Sequence of chain 2.B:
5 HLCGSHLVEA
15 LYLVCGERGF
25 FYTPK

Binding-site contacts:
Ligand atom NH1 contacts residue ALA14 of chain 2.B at 4.0 Å.
Ligand atom NH2 contacts residue LEU17 of chain 3.D at 3.6 Å.
Ligand atom NH1 contacts residue HIS10 of chain 2.B at 2.6 Å (h-bond).
Ligand atom NE contacts residue SER9 of chain 3.B at 3.1 Å (h-bond).
Ligand atom CZ contacts residue HIS10 of chain 2.B at 3.8 Å.
Ligand atom NH1 contacts residue GLU13 of chain 2.B at 3.2 Å (salt-bridge).
Ligand atom CA contacts residue HIS10 of chain 2.B at 3.4 Å.
Ligand atom OXT contacts residue CYS7 of chain 2.B at 4.0 Å.
Ligand atom OXT contacts residue HIS10 of chain 2.B at 3.5 Å.
Ligand atom NE contacts residue GLU13 of chain 2.B at 3.6 Å.
Ligand atom CZ contacts residue GLU13 of chain 2.B at 2.8 Å.
Ligand atom CG contacts residue HIS10 of chain 2.B at 3.6 Å.
Ligand atom NH2 contacts residue SER9 of chain 3.B at 4.0 Å.
Ligand atom NE contacts residue TYR16 of chain 3.D at 3.8 Å.
Ligand atom O contacts residue HIS10 of chain 2.B at 3.3 Å.
Ligand atom CZ contacts residue LEU17 of chain 3.D at 3.7 Å (hydrophobic).
Ligand atom NH1 contacts residue LEU6 of chain 2.B at 3.7 Å.
Ligand atom CA contacts residue HIS5 of chain 2.B at 3.8 Å.
Ligand atom NH1 contacts residue LEU17 of chain 3.D at 3.5 Å.
Ligand atom CD contacts residue SER9 of chain 3.B at 3.8 Å.
Ligand atom O contacts residue HIS5 of chain 2.B at 2.7 Å (h-bond).
Ligand atom NE contacts residue LEU17 of chain 3.D at 3.8 Å.
Ligand atom CD contacts residue LEU17 of chain 3.D at 4.0 Å (hydrophobic).
Ligand atom CD contacts residue TYR16 of chain 3.D at 3.9 Å (hydrophobic).
Ligand atom C contacts residue CYS7 of chain 2.B at 3.9 Å (hydrophobic).
Ligand atom C contacts residue HIS5 of chain 2.B at 3.3 Å.
Ligand atom CD contacts residue LEU6 of chain 2.B at 3.5 Å (hydrophobic).
Ligand atom CB contacts residue HIS10 of chain 2.B at 4.0 Å.
Ligand atom CG contacts residue SER9 of chain 3.B at 3.3 Å.
Ligand atom O contacts residue CYS7 of chain 2.B at 2.9 Å (h-bond).
Ligand atom O contacts residue LEU6 of chain 2.B at 3.3 Å.
Ligand atom CG contacts residue TYR16 of chain 3.D at 4.1 Å (hydrophobic).
Ligand atom NH2 contacts residue HIS10 of chain 2.B at 4.3 Å.
Ligand atom CB contacts residue HIS5 of chain 2.B at 3.5 Å.
Ligand atom OXT contacts residue HIS5 of chain 2.B at 4.0 Å.
Ligand atom CZ contacts residue SER9 of chain 3.B at 4.0 Å.
Ligand atom NH2 contacts residue GLU13 of chain 2.B at 2.4 Å (salt-bridge).
Ligand atom C contacts residue HIS10 of chain 2.B at 3.2 Å.
Ligand atom CD contacts residue HIS10 of chain 2.B at 3.6 Å.
Ligand atom NE contacts residue HIS10 of chain 2.B at 3.6 Å (h-bond).

Sequence of chain 3.B:
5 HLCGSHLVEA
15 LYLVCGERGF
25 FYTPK

Sequence of chain 3.D:
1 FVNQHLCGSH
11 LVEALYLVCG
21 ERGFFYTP

This small molecule binds to this protein.
Small molecule (SMILES): NC(=[NH2+])NCCC[C@H](N)C(=O)O